Binding-site contacts:
Ligand atom C7 contacts residue NAG1 of chain 1.DB at 4.3 Å.
Ligand atom O5 contacts residue THR204 of chain 1.R at 4.5 Å.
Ligand atom C8 contacts residue SER242 of chain 1.R at 3.6 Å.
Ligand atom C7 contacts residue ASN202 of chain 1.R at 3.3 Å.
Ligand atom C1 contacts residue ASN202 of chain 1.R at 1.4 Å.
Ligand atom N2 contacts residue NAG1 of chain 1.DB at 4.2 Å.
Ligand atom O7 contacts residue ASN202 of chain 1.R at 3.2 Å (h-bond).
Ligand atom O3 contacts residue NAG1 of chain 1.DB at 4.4 Å.
Ligand atom C8 contacts residue ASN202 of chain 1.R at 4.5 Å.
Ligand atom C8 contacts residue GLU243 of chain 1.R at 3.8 Å.
Ligand atom O5 contacts residue ASN202 of chain 1.R at 2.3 Å (h-bond).
Ligand atom C2 contacts residue ASN202 of chain 1.R at 2.4 Å.
Ligand atom N2 contacts residue THR204 of chain 1.R at 4.5 Å.
Ligand atom N2 contacts residue ASN202 of chain 1.R at 2.9 Å (h-bond).
Ligand atom C5 contacts residue ASN202 of chain 1.R at 3.7 Å.
Ligand atom C4 contacts residue ASN202 of chain 1.R at 4.2 Å.
Ligand atom C3 contacts residue ASN202 of chain 1.R at 3.8 Å.
Ligand atom C1 contacts residue THR204 of chain 1.R at 3.7 Å.
Ligand atom C8 contacts residue NAG1 of chain 1.DB at 3.7 Å.

Sequence of chain 1.R:
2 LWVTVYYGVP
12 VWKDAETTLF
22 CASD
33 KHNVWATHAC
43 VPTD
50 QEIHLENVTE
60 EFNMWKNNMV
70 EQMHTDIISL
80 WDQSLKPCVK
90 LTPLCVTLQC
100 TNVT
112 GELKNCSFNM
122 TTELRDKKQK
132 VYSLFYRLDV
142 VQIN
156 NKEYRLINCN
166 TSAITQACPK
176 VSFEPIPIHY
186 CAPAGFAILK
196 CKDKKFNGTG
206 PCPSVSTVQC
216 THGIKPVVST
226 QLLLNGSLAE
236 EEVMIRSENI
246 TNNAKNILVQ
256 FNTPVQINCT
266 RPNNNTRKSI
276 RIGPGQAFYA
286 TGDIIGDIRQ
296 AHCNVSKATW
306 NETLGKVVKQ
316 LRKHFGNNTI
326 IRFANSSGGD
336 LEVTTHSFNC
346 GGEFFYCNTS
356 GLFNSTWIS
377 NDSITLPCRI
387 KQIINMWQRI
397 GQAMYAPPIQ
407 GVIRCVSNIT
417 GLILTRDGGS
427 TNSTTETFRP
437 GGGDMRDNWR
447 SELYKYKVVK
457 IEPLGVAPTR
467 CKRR

The small molecule below binds the protein below.
Small molecule (SMILES): CC(=O)N[C@H]1[C@H](O[C@H]2[C@H](O)[C@@H](NC(C)=O)CO[C@@H]2CO)O[C@H](CO)[C@@H](O)[C@@H]1O